Binding-site contacts:
Ligand atom C3 contacts residue ASN592 of chain 2.C at 3.8 Å.
Ligand atom O3 contacts residue GLU595 of chain 2.C at 4.4 Å.
Ligand atom C1 contacts residue ASN592 of chain 2.C at 1.5 Å.
Ligand atom O6 contacts residue SER594 of chain 2.C at 4.5 Å.
Ligand atom C5 contacts residue ASN592 of chain 2.C at 3.7 Å.
Ligand atom C1 contacts residue GLU595 of chain 2.C at 3.5 Å.
Ligand atom C8 contacts residue ASN590 of chain 2.C at 3.6 Å.
Ligand atom C3 contacts residue GLU595 of chain 2.C at 3.8 Å.
Ligand atom O4 contacts residue GLU595 of chain 2.C at 4.3 Å.
Ligand atom O7 contacts residue ASN592 of chain 2.C at 2.8 Å (h-bond).
Ligand atom C4 contacts residue GLU595 of chain 2.C at 3.1 Å.
Ligand atom C2 contacts residue ASN592 of chain 2.C at 2.5 Å.
Ligand atom C5 contacts residue GLU595 of chain 2.C at 3.2 Å.
Ligand atom C2 contacts residue GLU595 of chain 2.C at 3.4 Å.
Ligand atom C8 contacts residue ASN592 of chain 2.C at 4.4 Å.
Ligand atom O5 contacts residue ASN592 of chain 2.C at 2.4 Å (h-bond).
Ligand atom C7 contacts residue ASN590 of chain 2.C at 3.8 Å.
Ligand atom C6 contacts residue GLU595 of chain 2.C at 3.4 Å.
Ligand atom N2 contacts residue ASN592 of chain 2.C at 3.0 Å (h-bond).
Ligand atom O7 contacts residue ARG591 of chain 2.C at 3.7 Å.
Ligand atom O7 contacts residue ASN590 of chain 2.C at 3.4 Å (h-bond).
Ligand atom C4 contacts residue ASN592 of chain 2.C at 4.2 Å.
Ligand atom O6 contacts residue GLU595 of chain 2.C at 2.5 Å (salt-bridge).
Ligand atom O5 contacts residue GLU595 of chain 2.C at 2.7 Å (salt-bridge).
Ligand atom C7 contacts residue ASN592 of chain 2.C at 3.1 Å.

This protein binds this small molecule.
Small molecule (SMILES): CC(=O)N[C@@H]1[C@@H](O)[C@H](O)[C@@H](CO)O[C@H]1O

Sequence of chain 2.C:
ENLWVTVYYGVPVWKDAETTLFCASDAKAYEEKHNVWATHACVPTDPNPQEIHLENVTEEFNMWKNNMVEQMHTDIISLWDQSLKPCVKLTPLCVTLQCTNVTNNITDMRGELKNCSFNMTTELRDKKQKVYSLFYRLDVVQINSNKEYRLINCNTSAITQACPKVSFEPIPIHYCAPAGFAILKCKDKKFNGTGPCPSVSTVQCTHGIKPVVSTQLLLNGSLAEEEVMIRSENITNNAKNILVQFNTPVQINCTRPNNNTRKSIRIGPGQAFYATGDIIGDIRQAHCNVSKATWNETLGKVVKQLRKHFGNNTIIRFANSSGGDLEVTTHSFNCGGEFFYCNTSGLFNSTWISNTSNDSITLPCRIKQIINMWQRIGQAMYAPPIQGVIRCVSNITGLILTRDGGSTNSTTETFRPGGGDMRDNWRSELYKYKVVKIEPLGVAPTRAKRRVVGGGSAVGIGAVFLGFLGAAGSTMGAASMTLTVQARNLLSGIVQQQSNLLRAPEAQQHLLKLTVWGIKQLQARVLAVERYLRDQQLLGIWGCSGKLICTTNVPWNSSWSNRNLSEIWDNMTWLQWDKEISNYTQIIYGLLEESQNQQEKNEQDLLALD